Binding-site contacts:
Ligand atom C1 contacts residue GLU268 of chain 1.C at 4.5 Å.
Ligand atom O5 contacts residue GLU268 of chain 1.C at 4.1 Å.
Ligand atom C4 contacts residue ASN265 of chain 1.C at 4.3 Å.
Ligand atom C3 contacts residue ASN265 of chain 1.C at 3.8 Å.
Ligand atom C2 contacts residue ASN265 of chain 1.C at 2.5 Å.
Ligand atom N2 contacts residue ASN265 of chain 1.C at 2.8 Å (h-bond).
Ligand atom O7 contacts residue ASN265 of chain 1.C at 2.9 Å (h-bond).
Ligand atom O5 contacts residue ASN265 of chain 1.C at 2.4 Å (h-bond).
Ligand atom C1 contacts residue ASN265 of chain 1.C at 1.4 Å.
Ligand atom C5 contacts residue GLU268 of chain 1.C at 3.6 Å.
Ligand atom C8 contacts residue ASN265 of chain 1.C at 3.4 Å.
Ligand atom C7 contacts residue ASN265 of chain 1.C at 2.9 Å.
Ligand atom C5 contacts residue ASN265 of chain 1.C at 3.7 Å.
Ligand atom C6 contacts residue GLU268 of chain 1.C at 4.2 Å.

The protein below binds the small molecule below.
Small molecule (SMILES): CC(=O)N[C@@H]1[C@@H](O)[C@H](O)[C@@H](CO)O[C@H]1O

Sequence of chain 1.C:
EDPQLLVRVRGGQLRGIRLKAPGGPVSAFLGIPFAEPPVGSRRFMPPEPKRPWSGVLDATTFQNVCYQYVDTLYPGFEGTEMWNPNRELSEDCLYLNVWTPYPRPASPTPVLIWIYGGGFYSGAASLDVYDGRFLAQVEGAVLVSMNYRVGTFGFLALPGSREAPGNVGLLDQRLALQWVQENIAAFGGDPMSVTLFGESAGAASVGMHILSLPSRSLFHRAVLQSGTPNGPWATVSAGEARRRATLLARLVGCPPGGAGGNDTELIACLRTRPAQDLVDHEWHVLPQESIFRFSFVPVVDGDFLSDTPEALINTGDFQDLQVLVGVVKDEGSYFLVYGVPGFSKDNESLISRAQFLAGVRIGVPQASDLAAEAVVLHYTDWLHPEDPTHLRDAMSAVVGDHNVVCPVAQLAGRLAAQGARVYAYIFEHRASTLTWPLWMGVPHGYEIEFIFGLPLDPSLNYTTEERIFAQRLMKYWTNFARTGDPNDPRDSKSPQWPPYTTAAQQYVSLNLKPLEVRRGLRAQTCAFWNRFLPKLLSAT